Sequence of chain 1.B:
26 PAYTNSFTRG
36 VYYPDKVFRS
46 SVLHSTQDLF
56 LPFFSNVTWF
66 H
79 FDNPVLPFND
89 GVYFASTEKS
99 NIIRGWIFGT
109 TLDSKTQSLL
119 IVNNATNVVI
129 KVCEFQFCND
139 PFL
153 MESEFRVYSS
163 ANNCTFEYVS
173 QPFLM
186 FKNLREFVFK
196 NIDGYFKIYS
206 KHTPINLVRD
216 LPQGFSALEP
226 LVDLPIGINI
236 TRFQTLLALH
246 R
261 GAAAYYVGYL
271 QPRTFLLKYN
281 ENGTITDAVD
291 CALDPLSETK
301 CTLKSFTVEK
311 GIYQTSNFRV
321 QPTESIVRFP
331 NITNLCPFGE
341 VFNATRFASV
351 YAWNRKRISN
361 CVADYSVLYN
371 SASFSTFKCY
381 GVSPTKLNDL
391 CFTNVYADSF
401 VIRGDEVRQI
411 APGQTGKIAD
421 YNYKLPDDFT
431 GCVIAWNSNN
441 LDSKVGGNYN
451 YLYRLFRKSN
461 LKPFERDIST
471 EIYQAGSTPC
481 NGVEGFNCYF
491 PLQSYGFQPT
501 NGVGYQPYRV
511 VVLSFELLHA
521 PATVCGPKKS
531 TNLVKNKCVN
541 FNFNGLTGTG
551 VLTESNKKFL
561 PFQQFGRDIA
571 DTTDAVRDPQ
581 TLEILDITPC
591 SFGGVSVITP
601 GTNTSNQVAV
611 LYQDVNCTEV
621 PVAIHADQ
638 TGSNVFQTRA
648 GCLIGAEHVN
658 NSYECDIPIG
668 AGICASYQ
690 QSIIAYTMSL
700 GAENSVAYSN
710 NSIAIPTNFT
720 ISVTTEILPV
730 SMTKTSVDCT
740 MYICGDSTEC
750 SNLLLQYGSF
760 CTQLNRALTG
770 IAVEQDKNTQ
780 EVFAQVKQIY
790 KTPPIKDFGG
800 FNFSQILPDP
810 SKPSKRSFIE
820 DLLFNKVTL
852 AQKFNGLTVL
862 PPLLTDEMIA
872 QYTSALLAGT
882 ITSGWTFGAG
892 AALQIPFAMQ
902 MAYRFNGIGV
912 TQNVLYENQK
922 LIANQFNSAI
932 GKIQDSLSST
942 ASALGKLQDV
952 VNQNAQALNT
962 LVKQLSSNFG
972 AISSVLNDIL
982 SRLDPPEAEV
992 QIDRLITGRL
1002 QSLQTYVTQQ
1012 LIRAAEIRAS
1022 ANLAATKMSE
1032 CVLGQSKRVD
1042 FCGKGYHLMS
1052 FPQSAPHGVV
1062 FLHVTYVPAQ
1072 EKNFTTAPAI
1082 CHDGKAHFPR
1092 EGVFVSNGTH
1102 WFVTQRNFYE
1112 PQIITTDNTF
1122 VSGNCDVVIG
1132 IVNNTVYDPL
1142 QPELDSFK

Binding-site contacts:
Ligand atom C5 contacts residue HIS1101 of chain 1.B at 3.5 Å.
Ligand atom C3 contacts residue HIS1101 of chain 1.B at 3.5 Å.
Ligand atom C2 contacts residue HIS1101 of chain 1.B at 4.1 Å.
Ligand atom O5 contacts residue ASN1098 of chain 1.B at 2.4 Å (h-bond).
Ligand atom C8 contacts residue ASN1098 of chain 1.B at 3.3 Å.
Ligand atom C1 contacts residue ASN1098 of chain 1.B at 1.4 Å.
Ligand atom C1 contacts residue HIS1101 of chain 1.B at 3.7 Å.
Ligand atom C8 contacts residue THR1100 of chain 1.B at 3.5 Å.
Ligand atom O7 contacts residue THR1100 of chain 1.B at 2.4 Å (h-bond).
Ligand atom C3 contacts residue ASN1098 of chain 1.B at 3.8 Å.
Ligand atom C7 contacts residue HIS1101 of chain 1.B at 3.9 Å.
Ligand atom N2 contacts residue ASN1098 of chain 1.B at 2.9 Å (h-bond).
Ligand atom C7 contacts residue ASN1098 of chain 1.B at 3.4 Å.
Ligand atom O5 contacts residue PHE1103 of chain 1.B at 3.9 Å.
Ligand atom C5 contacts residue PHE1103 of chain 1.B at 4.2 Å (hydrophobic).
Ligand atom C2 contacts residue ASN1098 of chain 1.B at 2.4 Å.
Ligand atom O4 contacts residue HIS1101 of chain 1.B at 3.7 Å.
Ligand atom N2 contacts residue HIS1101 of chain 1.B at 4.4 Å.
Ligand atom O7 contacts residue ASN1098 of chain 1.B at 3.5 Å (h-bond).
Ligand atom C5 contacts residue ASN1098 of chain 1.B at 3.7 Å.
Ligand atom C7 contacts residue THR1100 of chain 1.B at 3.3 Å.
Ligand atom C4 contacts residue ASN1098 of chain 1.B at 4.2 Å.
Ligand atom C4 contacts residue HIS1101 of chain 1.B at 3.9 Å.
Ligand atom O5 contacts residue HIS1101 of chain 1.B at 4.0 Å.
Ligand atom O7 contacts residue HIS1101 of chain 1.B at 2.8 Å (h-bond).
Ligand atom C6 contacts residue PHE1103 of chain 1.B at 3.7 Å (hydrophobic).

This protein binds this small molecule.
Small molecule (SMILES): CC(=O)N[C@@H]1[C@@H](O)[C@H](O)[C@@H](CO)O[C@H]1O